Sequence of chain 1.J:
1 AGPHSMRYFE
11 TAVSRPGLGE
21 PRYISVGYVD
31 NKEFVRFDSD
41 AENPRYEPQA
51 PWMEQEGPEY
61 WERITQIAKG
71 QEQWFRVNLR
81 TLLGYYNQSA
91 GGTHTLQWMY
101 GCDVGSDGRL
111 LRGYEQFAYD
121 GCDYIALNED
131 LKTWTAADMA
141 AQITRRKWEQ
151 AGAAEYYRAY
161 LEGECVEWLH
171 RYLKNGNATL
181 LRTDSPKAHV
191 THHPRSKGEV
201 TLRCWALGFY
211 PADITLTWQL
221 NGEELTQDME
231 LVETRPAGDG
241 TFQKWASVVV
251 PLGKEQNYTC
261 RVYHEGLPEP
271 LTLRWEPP

Binding-site contacts:
Ligand atom CE1 contacts residue ILE67 of chain 1.J at 3.5 Å (hydrophobic).
Ligand atom O contacts residue TRP148 of chain 1.J at 2.9 Å (h-bond).
Ligand atom O contacts residue ILE67 of chain 1.J at 3.5 Å.
Ligand atom CB contacts residue TYR156 of chain 1.J at 3.3 Å (hydrophobic).
Ligand atom OG contacts residue ARG63 of chain 1.J at 3.3 Å (salt-bridge).
Ligand atom N contacts residue TYR8 of chain 1.J at 2.5 Å (h-bond).
Ligand atom OE1 contacts residue ASN78 of chain 1.J at 2.8 Å (h-bond).
Ligand atom C contacts residue TYR8 of chain 1.J at 3.3 Å (hydrophobic).
Ligand atom CB contacts residue ASN78 of chain 1.J at 3.3 Å.
Ligand atom O contacts residue TYR160 of chain 1.J at 2.9 Å (h-bond).
Ligand atom OXT contacts residue LYS147 of chain 1.J at 3.0 Å (salt-bridge).
Ligand atom CD2 contacts residue TRP148 of chain 1.J at 3.3 Å (hydrophobic).
Ligand atom C contacts residue TYR85 of chain 1.J at 3.3 Å (hydrophobic).
Ligand atom NE2 contacts residue ALA153 of chain 1.J at 3.4 Å.
Ligand atom O contacts residue TYR85 of chain 1.J at 2.8 Å (h-bond).
Ligand atom N contacts residue MET6 of chain 1.J at 3.2 Å.
Ligand atom CA contacts residue TYR8 of chain 1.J at 3.1 Å (hydrophobic).
Ligand atom CE2 contacts residue TRP148 of chain 1.J at 3.3 Å (hydrophobic).
Ligand atom N contacts residue TYR172 of chain 1.J at 2.8 Å (h-bond).
Ligand atom O contacts residue LYS147 of chain 1.J at 3.4 Å.
Ligand atom CB contacts residue TYR100 of chain 1.J at 3.1 Å (hydrophobic).
Ligand atom CA contacts residue TYR172 of chain 1.J at 3.5 Å (hydrophobic).
Ligand atom C contacts residue TRP148 of chain 1.J at 3.4 Å (hydrophobic).
Ligand atom CA contacts residue TRP98 of chain 1.J at 3.5 Å (hydrophobic).
Ligand atom CA contacts residue GLN71 of chain 1.J at 3.3 Å.
Ligand atom CD contacts residue TYR8 of chain 1.J at 3.2 Å (hydrophobic).
Ligand atom O contacts residue TYR157 of chain 1.J at 2.7 Å (h-bond).
Ligand atom O contacts residue TYR156 of chain 1.J at 2.7 Å (h-bond).
Ligand atom N contacts residue TRP98 of chain 1.J at 3.3 Å.
Ligand atom N contacts residue TYR8 of chain 1.J at 3.3 Å (h-bond).
Ligand atom O contacts residue THR144 of chain 1.J at 2.8 Å (h-bond).
Ligand atom O contacts residue TRP74 of chain 1.J at 2.8 Å (h-bond).
Ligand atom OH contacts residue ILE67 of chain 1.J at 3.4 Å.
Ligand atom OXT contacts residue TYR85 of chain 1.J at 3.1 Å (h-bond).
Ligand atom N contacts residue TYR100 of chain 1.J at 3.1 Å (h-bond).
Ligand atom N contacts residue ASN78 of chain 1.J at 2.9 Å (h-bond).
Ligand atom CB contacts residue TRP168 of chain 1.J at 3.4 Å (hydrophobic).
Ligand atom N contacts residue GLN71 of chain 1.J at 3.1 Å (h-bond).
Ligand atom CA contacts residue TYR100 of chain 1.J at 3.2 Å (hydrophobic).
Ligand atom CB contacts residue TRP74 of chain 1.J at 3.2 Å (hydrophobic).

A protein and the small-molecule ligand that binds it are described below.
Small molecule (SMILES): C[C@H](NC(=O)[C@H](Cc1ccc(O)cc1)NC(=O)[C@H](CO)NC(=O)[C@@H]1CCCN1C(=O)[C@@H](N)CO)C(=O)N[C@@H](Cc1ccc(O)cc1)C(=O)N[C@@H](CC1=NC=NC1)C(=O)N[C@@H](CCC(N)=O)C(=O)N[C@@H](Cc1ccccc1)C(=O)O